Binding-site contacts:
Ligand atom CH2 contacts residue TRP138 of chain 1.C at 4.0 Å (hydrophobic).
Ligand atom CB contacts residue PHE274 of chain 1.D at 4.2 Å (hydrophobic).
Ligand atom CG contacts residue TYR282 of chain 1.D at 4.3 Å (hydrophobic).
Ligand atom OH contacts residue TRP231 of chain 1.D at 2.9 Å (h-bond).
Ligand atom CZ3 contacts residue TYR139 of chain 1.C at 4.0 Å (hydrophobic).
Ligand atom CZ3 contacts residue TRP231 of chain 1.D at 3.6 Å (hydrophobic).
Ligand atom CE2 contacts residue TYR201 of chain 1.C at 3.8 Å (hydrophobic).
Ligand atom CB contacts residue TRP138 of chain 1.C at 3.8 Å (hydrophobic).
Ligand atom OH contacts residue TRP138 of chain 1.C at 3.9 Å.
Ligand atom CZ2 contacts residue TYR201 of chain 1.C at 3.7 Å (hydrophobic).
Ligand atom CD2 contacts residue TYR201 of chain 1.C at 3.9 Å (hydrophobic).
Ligand atom CZ2 contacts residue ARG140 of chain 1.C at 3.8 Å.
Ligand atom NZ contacts residue SER230 of chain 1.D at 3.2 Å (h-bond).
Ligand atom CD1 contacts residue ILE276 of chain 1.D at 3.8 Å (hydrophobic).
Ligand atom CB contacts residue TYR282 of chain 1.D at 4.0 Å (hydrophobic).
Ligand atom CE3 contacts residue TRP138 of chain 1.C at 3.6 Å (hydrophobic).
Ligand atom CG contacts residue TRP138 of chain 1.C at 3.7 Å (hydrophobic).
Ligand atom OH contacts residue TYR201 of chain 1.C at 4.1 Å.
Ligand atom NE1 contacts residue TYR201 of chain 1.C at 4.3 Å.
Ligand atom OH contacts residue LYS202 of chain 1.C at 3.6 Å (salt-bridge).
Ligand atom CZ3 contacts residue TRP138 of chain 1.C at 3.9 Å (hydrophobic).
Ligand atom CD1 contacts residue TYR282 of chain 1.D at 4.1 Å (hydrophobic).
Ligand atom CD1 contacts residue TRP138 of chain 1.C at 4.3 Å (hydrophobic).
Ligand atom CH2 contacts residue ARG140 of chain 1.C at 4.1 Å.
Ligand atom CH2 contacts residue TYR201 of chain 1.C at 3.6 Å (hydrophobic).
Ligand atom CA contacts residue TRP231 of chain 1.D at 3.3 Å (hydrophobic).
Ligand atom NE1 contacts residue ILE276 of chain 1.D at 3.7 Å.
Ligand atom NZ contacts residue THR229 of chain 1.D at 4.4 Å.
Ligand atom OH contacts residue TYR139 of chain 1.C at 3.2 Å (h-bond).
Ligand atom CE3 contacts residue TRP231 of chain 1.D at 3.5 Å (hydrophobic).
Ligand atom NZ contacts residue TYR282 of chain 1.D at 4.0 Å.
Ligand atom CZ3 contacts residue TYR201 of chain 1.C at 3.5 Å (hydrophobic).
Ligand atom CA contacts residue TYR282 of chain 1.D at 4.0 Å (hydrophobic).
Ligand atom NZ contacts residue TRP231 of chain 1.D at 3.7 Å.
Ligand atom CZ2 contacts residue ILE119 of chain 1.C at 4.0 Å (hydrophobic).
Ligand atom CE3 contacts residue TYR201 of chain 1.C at 3.7 Å (hydrophobic).
Ligand atom CH2 contacts residue TYR139 of chain 1.C at 3.8 Å (hydrophobic).
Ligand atom CE2 contacts residue TRP138 of chain 1.C at 4.0 Å (hydrophobic).
Ligand atom CA contacts residue SER230 of chain 1.D at 4.3 Å.
Ligand atom CD2 contacts residue TRP138 of chain 1.C at 3.6 Å (hydrophobic).

Sequence of chain 1.D:
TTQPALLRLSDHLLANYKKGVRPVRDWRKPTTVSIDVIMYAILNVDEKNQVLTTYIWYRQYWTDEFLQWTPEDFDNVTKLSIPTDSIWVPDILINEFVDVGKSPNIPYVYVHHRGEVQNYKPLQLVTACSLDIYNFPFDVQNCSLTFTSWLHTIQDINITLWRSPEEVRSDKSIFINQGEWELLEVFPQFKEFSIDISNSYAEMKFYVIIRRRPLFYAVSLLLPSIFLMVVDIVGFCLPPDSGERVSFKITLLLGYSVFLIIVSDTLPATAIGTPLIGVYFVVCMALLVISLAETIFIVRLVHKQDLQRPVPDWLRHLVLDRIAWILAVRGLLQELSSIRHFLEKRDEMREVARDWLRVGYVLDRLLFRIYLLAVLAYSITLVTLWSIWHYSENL

Sequence of chain 1.C:
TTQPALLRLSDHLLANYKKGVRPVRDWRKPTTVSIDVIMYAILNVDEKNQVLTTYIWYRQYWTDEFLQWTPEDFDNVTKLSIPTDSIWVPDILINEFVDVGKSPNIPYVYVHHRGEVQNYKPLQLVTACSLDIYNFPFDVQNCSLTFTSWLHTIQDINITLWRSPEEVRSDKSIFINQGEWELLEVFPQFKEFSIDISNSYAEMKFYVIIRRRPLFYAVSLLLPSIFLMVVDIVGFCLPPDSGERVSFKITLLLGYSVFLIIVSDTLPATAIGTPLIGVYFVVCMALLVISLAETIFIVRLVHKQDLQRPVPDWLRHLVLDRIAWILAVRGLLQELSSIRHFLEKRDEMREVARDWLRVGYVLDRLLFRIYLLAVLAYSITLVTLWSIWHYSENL

A protein and the small-molecule ligand that binds it are described below.
Small molecule (SMILES): NCCc1c[nH]c2ccc(O)cc12